This protein binds this small molecule.
Small molecule (SMILES): CC(C)c1cnn2c(NCc3ccccc3)cc(N[C@H]3CNC[C@H]3OCc3ccccc3)nc12

Binding-site contacts:
Ligand atom C16 contacts residue THR99 of chain 1.C at 4.0 Å.
Ligand atom C08 contacts residue LEU21 of chain 1.C at 3.8 Å (hydrophobic).
Ligand atom C11 contacts residue GLU98 of chain 1.C at 3.7 Å.
Ligand atom C30 contacts residue ALA27 of chain 1.C at 3.1 Å (hydrophobic).
Ligand atom N06 contacts residue MET97 of chain 1.C at 3.2 Å (h-bond).
Ligand atom C03 contacts residue PHE94 of chain 1.C at 3.5 Å (hydrophobic).
Ligand atom N09 contacts residue MET97 of chain 1.C at 2.8 Å (h-bond).
Ligand atom C10 contacts residue MET97 of chain 1.C at 3.3 Å (hydrophobic).
Ligand atom C31 contacts residue ALA27 of chain 1.C at 3.3 Å (hydrophobic).
Ligand atom C01 contacts residue PHE94 of chain 1.C at 3.5 Å (hydrophobic).
Ligand atom C12 contacts residue GLU98 of chain 1.C at 3.7 Å.
Ligand atom C15 contacts residue ASP100 of chain 1.C at 3.9 Å.
Ligand atom C11 contacts residue MET97 of chain 1.C at 3.7 Å (hydrophobic).
Ligand atom C05 contacts residue ASP95 of chain 1.C at 3.5 Å.
Ligand atom N09 contacts residue PHE96 of chain 1.C at 3.6 Å.
Ligand atom C15 contacts residue THR99 of chain 1.C at 3.4 Å.
Ligand atom C14 contacts residue THR99 of chain 1.C at 3.6 Å.
Ligand atom C30 contacts residue THR28 of chain 1.C at 3.9 Å.
Ligand atom C32 contacts residue GLY22 of chain 1.C at 3.4 Å.
Ligand atom N33 contacts residue VAL29 of chain 1.C at 3.8 Å.
Ligand atom C31 contacts residue GLY22 of chain 1.C at 3.5 Å.
Ligand atom C16 contacts residue MET97 of chain 1.C at 3.6 Å (hydrophobic).
Ligand atom C31 contacts residue VAL29 of chain 1.C at 3.5 Å (hydrophobic).
Ligand atom C04 contacts residue LEU147 of chain 1.C at 3.9 Å (hydrophobic).
Ligand atom C20 contacts residue LEU21 of chain 1.C at 3.6 Å (hydrophobic).
Ligand atom C05 contacts residue MET97 of chain 1.C at 3.7 Å (hydrophobic).
Ligand atom C30 contacts residue VAL29 of chain 1.C at 3.6 Å (hydrophobic).
Ligand atom C13 contacts residue GLU98 of chain 1.C at 3.9 Å.
Ligand atom N06 contacts residue ALA42 of chain 1.C at 3.6 Å.
Ligand atom C24 contacts residue LEU21 of chain 1.C at 3.9 Å (hydrophobic).
Ligand atom N09 contacts residue LEU21 of chain 1.C at 3.7 Å.
Ligand atom C31 contacts residue GLU23 of chain 1.C at 3.5 Å.
Ligand atom C10 contacts residue LEU21 of chain 1.C at 3.9 Å (hydrophobic).
Ligand atom C16 contacts residue GLU98 of chain 1.C at 3.9 Å.
Ligand atom C32 contacts residue GLU23 of chain 1.C at 3.3 Å.
Ligand atom C31 contacts residue THR28 of chain 1.C at 3.7 Å.
Ligand atom C05 contacts residue ALA42 of chain 1.C at 3.6 Å (hydrophobic).
Ligand atom C08 contacts residue MET97 of chain 1.C at 3.9 Å (hydrophobic).
Ligand atom C01 contacts residue ILE78 of chain 1.C at 3.9 Å (hydrophobic).
Ligand atom C10 contacts residue PHE96 of chain 1.C at 3.8 Å (hydrophobic).

Sequence of chain 1.C:
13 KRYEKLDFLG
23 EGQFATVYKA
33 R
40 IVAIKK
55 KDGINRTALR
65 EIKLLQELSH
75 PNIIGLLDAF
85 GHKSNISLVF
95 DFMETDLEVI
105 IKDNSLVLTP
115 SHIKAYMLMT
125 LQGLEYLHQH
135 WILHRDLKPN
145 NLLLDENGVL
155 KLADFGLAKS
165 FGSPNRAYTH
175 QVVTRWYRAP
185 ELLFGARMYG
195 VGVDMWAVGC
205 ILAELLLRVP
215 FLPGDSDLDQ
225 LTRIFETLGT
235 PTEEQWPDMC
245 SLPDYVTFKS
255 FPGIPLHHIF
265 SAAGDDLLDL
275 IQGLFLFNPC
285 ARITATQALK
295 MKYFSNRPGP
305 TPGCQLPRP